Binding-site contacts:
Ligand atom C03 contacts residue LEU121 of chain 1.C at 3.6 Å (hydrophobic).
Ligand atom O04 contacts residue TYR91 of chain 1.C at 2.7 Å (h-bond).
Ligand atom C06 contacts residue GLY118 of chain 1.C at 3.4 Å.
Ligand atom C03 contacts residue TYR141 of chain 1.C at 3.5 Å (hydrophobic).
Ligand atom N03 contacts residue MET28 of chain 1.C at 3.5 Å.
Ligand atom C26 contacts residue TRP95 of chain 1.C at 3.5 Å (hydrophobic).
Ligand atom C19 contacts residue TYR141 of chain 1.C at 3.3 Å (hydrophobic).
Ligand atom F02 contacts residue THR175 of chain 1.C at 3.6 Å.
Ligand atom O03 contacts residue TYR193 of chain 1.C at 2.0 Å (h-bond).
Ligand atom C11 contacts residue TRP117 of chain 1.C at 3.6 Å (hydrophobic).
Ligand atom C26 contacts residue HIS25 of chain 1.C at 3.4 Å.
Ligand atom F03 contacts residue THR175 of chain 1.C at 3.2 Å.
Ligand atom C24 contacts residue TYR91 of chain 1.C at 3.1 Å (hydrophobic).
Ligand atom F01 contacts residue GLY118 of chain 1.C at 3.6 Å.
Ligand atom C09 contacts residue HIS178 of chain 1.C at 3.4 Å.
Ligand atom C02 contacts residue TYR141 of chain 1.C at 3.6 Å (hydrophobic).
Ligand atom F02 contacts residue VAL171 of chain 1.C at 3.6 Å.
Ligand atom C25 contacts residue MET28 of chain 1.C at 3.4 Å (hydrophobic).
Ligand atom C25 contacts residue HIS25 of chain 1.C at 3.5 Å.
Ligand atom F03 contacts residue HIS178 of chain 1.C at 3.4 Å.
Ligand atom F02 contacts residue MET174 of chain 1.C at 3.4 Å.
Ligand atom C25 contacts residue TYR91 of chain 1.C at 3.2 Å (hydrophobic).
Ligand atom O04 contacts residue TRP95 of chain 1.C at 3.4 Å (h-bond).
Ligand atom C23 contacts residue MET28 of chain 1.C at 3.4 Å (hydrophobic).
Ligand atom F01 contacts residue ILE114 of chain 1.C at 3.1 Å.
Ligand atom C10 contacts residue HIS178 of chain 1.C at 3.5 Å.
Ligand atom O01 contacts residue HIS178 of chain 1.C at 2.9 Å.
Ligand atom O02 contacts residue TYR193 of chain 1.C at 3.3 Å (h-bond).
Ligand atom F01 contacts residue THR175 of chain 1.C at 3.2 Å.
Ligand atom C27 contacts residue TRP182 of chain 1.C at 3.6 Å (hydrophobic).
Ligand atom C26 contacts residue TRP182 of chain 1.C at 3.5 Å (hydrophobic).
Ligand atom C22 contacts residue MET28 of chain 1.C at 3.6 Å (hydrophobic).
Ligand atom O03 contacts residue HIS178 of chain 1.C at 3.5 Å (h-bond).
Ligand atom F03 contacts residue MET174 of chain 1.C at 3.0 Å.
Ligand atom C06 contacts residue ILE114 of chain 1.C at 3.5 Å (hydrophobic).
Ligand atom C24 contacts residue MET28 of chain 1.C at 3.4 Å (hydrophobic).
Ligand atom O04 contacts residue MET28 of chain 1.C at 3.5 Å.
Ligand atom O02 contacts residue TYR141 of chain 1.C at 3.5 Å.
Ligand atom N02 contacts residue TYR141 of chain 1.C at 2.8 Å (h-bond).
Ligand atom O04 contacts residue HIS25 of chain 1.C at 2.7 Å (h-bond).

A small-molecule ligand and the protein it binds are described below.
Small molecule (SMILES): O=C1N2C=C(c3ccc(O)cc3)N=C(Cc3ccccc3)C2=N[C@@]1(Cc1ccc(C(F)(F)F)cc1)OO

Sequence of chain 1.C:
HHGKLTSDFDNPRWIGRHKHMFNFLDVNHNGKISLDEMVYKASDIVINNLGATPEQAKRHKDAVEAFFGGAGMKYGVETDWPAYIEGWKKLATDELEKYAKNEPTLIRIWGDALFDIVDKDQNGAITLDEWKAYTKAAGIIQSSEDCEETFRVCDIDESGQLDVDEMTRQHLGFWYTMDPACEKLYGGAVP